This protein binds this small molecule.
Small molecule (SMILES): CC(=O)N[C@@H]1[C@@H](O)[C@H](O)[C@@H](CO)O[C@H]1O

Binding-site contacts:
Ligand atom O5 contacts residue ASN42 of chain 1.A at 3.7 Å.
Ligand atom C5 contacts residue ASN37 of chain 1.A at 3.6 Å.
Ligand atom O6 contacts residue ASN37 of chain 1.A at 4.5 Å.
Ligand atom O6 contacts residue GLU41 of chain 1.A at 3.6 Å.
Ligand atom O6 contacts residue ASN42 of chain 1.A at 3.8 Å.
Ligand atom O5 contacts residue ASN37 of chain 1.A at 2.3 Å (h-bond).
Ligand atom C2 contacts residue ASN37 of chain 1.A at 2.5 Å.
Ligand atom C1 contacts residue THR39 of chain 1.A at 4.4 Å.
Ligand atom O6 contacts residue THR39 of chain 1.A at 3.0 Å (h-bond).
Ligand atom O7 contacts residue ASN37 of chain 1.A at 3.8 Å.
Ligand atom C7 contacts residue GLN324 of chain 1.A at 4.2 Å.
Ligand atom C6 contacts residue THR39 of chain 1.A at 4.4 Å.
Ligand atom C1 contacts residue ASN42 of chain 1.A at 4.3 Å.
Ligand atom O5 contacts residue THR39 of chain 1.A at 4.1 Å.
Ligand atom C7 contacts residue ASN37 of chain 1.A at 3.6 Å.
Ligand atom C1 contacts residue ASN37 of chain 1.A at 1.4 Å.
Ligand atom N2 contacts residue ASN37 of chain 1.A at 3.0 Å (h-bond).
Ligand atom C6 contacts residue GLU41 of chain 1.A at 3.7 Å.
Ligand atom C4 contacts residue ASN37 of chain 1.A at 4.2 Å.
Ligand atom C3 contacts residue ASN37 of chain 1.A at 3.8 Å.
Ligand atom C8 contacts residue GLN324 of chain 1.A at 3.1 Å.

Sequence of chain 1.A:
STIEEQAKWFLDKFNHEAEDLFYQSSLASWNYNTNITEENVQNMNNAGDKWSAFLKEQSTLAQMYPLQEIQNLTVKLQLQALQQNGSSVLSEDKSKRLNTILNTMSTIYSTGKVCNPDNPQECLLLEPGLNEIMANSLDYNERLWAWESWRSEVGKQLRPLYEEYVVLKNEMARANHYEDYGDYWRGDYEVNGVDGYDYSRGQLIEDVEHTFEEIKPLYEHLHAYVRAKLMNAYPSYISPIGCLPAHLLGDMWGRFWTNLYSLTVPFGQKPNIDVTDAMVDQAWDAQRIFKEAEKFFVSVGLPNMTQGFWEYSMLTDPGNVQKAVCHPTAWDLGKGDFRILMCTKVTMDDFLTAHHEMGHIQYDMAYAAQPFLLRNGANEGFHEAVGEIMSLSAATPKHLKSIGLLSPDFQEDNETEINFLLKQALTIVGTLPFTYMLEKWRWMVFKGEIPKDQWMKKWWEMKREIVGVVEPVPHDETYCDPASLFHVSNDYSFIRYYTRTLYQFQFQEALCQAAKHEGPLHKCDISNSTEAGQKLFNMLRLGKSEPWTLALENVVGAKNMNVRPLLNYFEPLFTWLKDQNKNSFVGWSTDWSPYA